The protein below binds the small molecule below.
Small molecule (SMILES): CC(=O)N[C@@H]1[C@@H](O)[C@H](O)[C@@H](CO)O[C@H]1O

Binding-site contacts:
Ligand atom C1 contacts residue GLU145 of chain 1.D at 4.5 Å.
Ligand atom C5 contacts residue ASN170 of chain 1.D at 3.0 Å.
Ligand atom C6 contacts residue ASN170 of chain 1.D at 3.1 Å.
Ligand atom N2 contacts residue ASN170 of chain 1.D at 3.6 Å.
Ligand atom O5 contacts residue GLU145 of chain 1.D at 4.4 Å.
Ligand atom C4 contacts residue ASN170 of chain 1.D at 3.3 Å.
Ligand atom C8 contacts residue ASN170 of chain 1.D at 4.4 Å.
Ligand atom C1 contacts residue ASN170 of chain 1.D at 1.5 Å.
Ligand atom C2 contacts residue ASN170 of chain 1.D at 2.5 Å.
Ligand atom O5 contacts residue ASN170 of chain 1.D at 2.4 Å (h-bond).
Ligand atom C3 contacts residue ASN170 of chain 1.D at 3.5 Å.

Sequence of chain 1.D:
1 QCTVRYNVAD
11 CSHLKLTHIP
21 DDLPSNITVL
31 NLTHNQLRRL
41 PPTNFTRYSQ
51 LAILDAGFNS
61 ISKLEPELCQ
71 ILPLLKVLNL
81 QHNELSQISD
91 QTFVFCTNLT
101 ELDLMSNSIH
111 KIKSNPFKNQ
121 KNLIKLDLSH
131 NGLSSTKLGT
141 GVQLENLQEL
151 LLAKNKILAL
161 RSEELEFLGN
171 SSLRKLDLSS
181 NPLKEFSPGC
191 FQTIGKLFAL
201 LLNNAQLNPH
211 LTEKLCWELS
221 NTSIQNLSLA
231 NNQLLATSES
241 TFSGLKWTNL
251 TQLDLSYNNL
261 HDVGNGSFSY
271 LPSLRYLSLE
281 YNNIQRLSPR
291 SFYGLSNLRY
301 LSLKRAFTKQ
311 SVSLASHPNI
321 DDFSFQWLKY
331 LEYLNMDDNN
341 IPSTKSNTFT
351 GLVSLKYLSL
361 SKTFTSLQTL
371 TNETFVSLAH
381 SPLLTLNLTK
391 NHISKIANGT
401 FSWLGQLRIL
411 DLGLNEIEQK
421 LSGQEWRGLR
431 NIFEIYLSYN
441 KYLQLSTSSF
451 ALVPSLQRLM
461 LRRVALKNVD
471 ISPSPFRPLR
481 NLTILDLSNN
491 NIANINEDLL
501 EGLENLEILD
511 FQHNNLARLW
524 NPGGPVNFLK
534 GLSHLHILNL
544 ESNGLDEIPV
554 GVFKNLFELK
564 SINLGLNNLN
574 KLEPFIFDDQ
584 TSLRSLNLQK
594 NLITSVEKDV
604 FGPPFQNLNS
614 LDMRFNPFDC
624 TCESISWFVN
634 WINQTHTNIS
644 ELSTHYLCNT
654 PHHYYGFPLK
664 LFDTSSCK